Sequence of chain 54.C:
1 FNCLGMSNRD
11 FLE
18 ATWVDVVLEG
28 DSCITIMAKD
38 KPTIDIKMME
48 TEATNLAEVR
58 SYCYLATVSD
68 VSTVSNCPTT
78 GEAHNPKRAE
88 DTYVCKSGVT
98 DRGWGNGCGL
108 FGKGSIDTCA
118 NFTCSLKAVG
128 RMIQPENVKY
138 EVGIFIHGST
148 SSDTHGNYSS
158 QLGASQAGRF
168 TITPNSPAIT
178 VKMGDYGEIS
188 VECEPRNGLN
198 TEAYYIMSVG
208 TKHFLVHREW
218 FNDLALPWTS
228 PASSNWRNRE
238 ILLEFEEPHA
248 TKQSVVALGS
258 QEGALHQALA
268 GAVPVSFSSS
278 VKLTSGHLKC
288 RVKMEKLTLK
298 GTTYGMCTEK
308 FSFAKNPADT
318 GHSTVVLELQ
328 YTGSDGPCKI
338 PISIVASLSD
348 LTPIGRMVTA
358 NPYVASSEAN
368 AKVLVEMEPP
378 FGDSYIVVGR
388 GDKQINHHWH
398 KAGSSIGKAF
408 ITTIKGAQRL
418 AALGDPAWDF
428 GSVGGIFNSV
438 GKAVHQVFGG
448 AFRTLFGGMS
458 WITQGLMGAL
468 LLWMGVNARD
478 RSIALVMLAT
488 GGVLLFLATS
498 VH

A small-molecule ligand and the protein it binds are described below.
Small molecule (SMILES): CC(=O)N[C@@H]1[C@@H](O)[C@H](O)[C@@H](CO)O[C@H]1O

Binding-site contacts:
Ligand atom C7 contacts residue TYR90 of chain 54.C at 3.8 Å (hydrophobic).
Ligand atom O5 contacts residue PHE119 of chain 54.C at 4.2 Å.
Ligand atom C3 contacts residue ASN118 of chain 54.C at 3.8 Å.
Ligand atom O6 contacts residue ASN118 of chain 54.C at 4.1 Å.
Ligand atom C5 contacts residue THR89 of chain 54.C at 4.1 Å.
Ligand atom O6 contacts residue PHE119 of chain 54.C at 2.8 Å (h-bond).
Ligand atom O6 contacts residue THR120 of chain 54.C at 3.1 Å (h-bond).
Ligand atom C2 contacts residue SER66 of chain 54.C at 4.4 Å.
Ligand atom O6 contacts residue THR89 of chain 54.C at 3.5 Å.
Ligand atom C8 contacts residue ASN118 of chain 54.C at 3.9 Å.
Ligand atom O5 contacts residue ASN118 of chain 54.C at 2.4 Å (h-bond).
Ligand atom C1 contacts residue ASN118 of chain 54.C at 1.4 Å.
Ligand atom N2 contacts residue TYR90 of chain 54.C at 4.5 Å.
Ligand atom O7 contacts residue ASN118 of chain 54.C at 4.5 Å.
Ligand atom C8 contacts residue TYR90 of chain 54.C at 3.9 Å (hydrophobic).
Ligand atom C6 contacts residue THR120 of chain 54.C at 3.4 Å.
Ligand atom C5 contacts residue ASN118 of chain 54.C at 3.7 Å.
Ligand atom C6 contacts residue THR89 of chain 54.C at 4.2 Å.
Ligand atom C4 contacts residue ASN118 of chain 54.C at 4.2 Å.
Ligand atom C2 contacts residue ASN118 of chain 54.C at 2.4 Å.
Ligand atom C1 contacts residue THR89 of chain 54.C at 3.9 Å.
Ligand atom C7 contacts residue ASN118 of chain 54.C at 3.6 Å.
Ligand atom C5 contacts residue THR120 of chain 54.C at 4.0 Å.
Ligand atom O7 contacts residue TYR90 of chain 54.C at 3.7 Å.
Ligand atom C1 contacts residue SER66 of chain 54.C at 4.2 Å.
Ligand atom C6 contacts residue PHE119 of chain 54.C at 4.1 Å (hydrophobic).
Ligand atom O5 contacts residue THR120 of chain 54.C at 3.4 Å (h-bond).
Ligand atom O5 contacts residue THR89 of chain 54.C at 3.8 Å.
Ligand atom N2 contacts residue ASN118 of chain 54.C at 2.9 Å (h-bond).